This protein binds this small molecule.
Small molecule (SMILES): OC[C@@H](O)[C@@H](O)[C@H](O)[C@@H](O)CO

Sequence of chain 1.F:
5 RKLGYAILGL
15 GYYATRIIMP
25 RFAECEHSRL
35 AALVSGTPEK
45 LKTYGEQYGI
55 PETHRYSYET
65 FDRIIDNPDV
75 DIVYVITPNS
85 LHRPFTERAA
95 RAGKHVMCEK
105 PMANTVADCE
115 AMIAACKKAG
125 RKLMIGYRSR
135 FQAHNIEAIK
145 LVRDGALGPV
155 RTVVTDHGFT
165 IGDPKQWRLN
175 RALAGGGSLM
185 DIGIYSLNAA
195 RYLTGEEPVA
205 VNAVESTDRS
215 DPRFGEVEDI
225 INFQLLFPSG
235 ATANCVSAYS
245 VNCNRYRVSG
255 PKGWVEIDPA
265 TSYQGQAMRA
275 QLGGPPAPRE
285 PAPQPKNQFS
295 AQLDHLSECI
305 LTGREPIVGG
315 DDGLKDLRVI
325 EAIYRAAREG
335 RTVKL

Binding-site contacts:
Ligand atom O4 contacts residue GLU284 of chain 1.F at 2.6 Å (salt-bridge).
Ligand atom O5 contacts residue ALA271 of chain 1.F at 3.6 Å.
Ligand atom O3 contacts residue HIS138 of chain 1.F at 3.0 Å (h-bond).
Ligand atom C3 contacts residue GLU284 of chain 1.F at 3.6 Å.
Ligand atom O3 contacts residue GLU284 of chain 1.F at 2.8 Å (salt-bridge).
Ligand atom O3 contacts residue PRO285 of chain 1.F at 4.2 Å.
Ligand atom C3 contacts residue HIS138 of chain 1.F at 3.8 Å.
Ligand atom C2 contacts residue HIS138 of chain 1.F at 4.2 Å.
Ligand atom C2 contacts residue GLU284 of chain 1.F at 3.8 Å.
Ligand atom C3 contacts residue GLN270 of chain 1.F at 3.8 Å.
Ligand atom O5 contacts residue GLN270 of chain 1.F at 4.2 Å.
Ligand atom O2 contacts residue GLU284 of chain 1.F at 4.5 Å.
Ligand atom O3 contacts residue GLN270 of chain 1.F at 4.1 Å.
Ligand atom O2 contacts residue GLN270 of chain 1.F at 4.2 Å.
Ligand atom C5 contacts residue GLU284 of chain 1.F at 3.2 Å.
Ligand atom O2 contacts residue HIS138 of chain 1.F at 3.4 Å.
Ligand atom C6 contacts residue GLU284 of chain 1.F at 3.4 Å.
Ligand atom C4 contacts residue GLU284 of chain 1.F at 3.4 Å.
Ligand atom O5 contacts residue MET272 of chain 1.F at 4.4 Å.